Sequence of chain 1.A:
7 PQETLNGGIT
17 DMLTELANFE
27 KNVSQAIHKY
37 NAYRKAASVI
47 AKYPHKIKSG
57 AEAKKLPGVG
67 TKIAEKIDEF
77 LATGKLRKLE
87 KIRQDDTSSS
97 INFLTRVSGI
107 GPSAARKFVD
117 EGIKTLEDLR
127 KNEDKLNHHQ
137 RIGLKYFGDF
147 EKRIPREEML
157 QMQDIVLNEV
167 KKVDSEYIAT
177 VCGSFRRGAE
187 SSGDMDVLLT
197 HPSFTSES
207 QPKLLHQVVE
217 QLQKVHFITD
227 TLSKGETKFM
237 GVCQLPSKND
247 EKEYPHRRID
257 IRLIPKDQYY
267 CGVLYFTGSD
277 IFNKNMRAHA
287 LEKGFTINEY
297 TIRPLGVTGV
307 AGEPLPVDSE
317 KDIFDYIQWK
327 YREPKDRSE

Binding-site contacts:
Ligand atom O2G contacts residue MG1 of chain 1.E at 2.2 Å.
Ligand atom PB contacts residue MG1 of chain 1.E at 3.1 Å.
Ligand atom O2A contacts residue MG1 of chain 1.F at 3.4 Å.
Ligand atom PG contacts residue GLY189 of chain 1.A at 3.8 Å.
Ligand atom O5' contacts residue MG1 of chain 1.F at 3.7 Å.
Ligand atom O3' contacts residue ASP276 of chain 1.A at 3.7 Å.
Ligand atom N7 contacts residue ASP276 of chain 1.A at 3.5 Å.
Ligand atom C8 contacts residue ASP276 of chain 1.A at 3.4 Å.
Ligand atom PA contacts residue ASP192 of chain 1.A at 3.7 Å.
Ligand atom O1A contacts residue ASP192 of chain 1.A at 2.8 Å (salt-bridge).
Ligand atom C5 contacts residue ASP276 of chain 1.A at 3.3 Å.
Ligand atom O1G contacts residue SER180 of chain 1.A at 2.4 Å (h-bond).
Ligand atom C5' contacts residue ASP192 of chain 1.A at 3.7 Å.
Ligand atom PA contacts residue MG1 of chain 1.F at 3.3 Å.
Ligand atom C5' contacts residue PHE272 of chain 1.A at 3.6 Å (hydrophobic).
Ligand atom N2 contacts residue TYR271 of chain 1.A at 2.6 Å (h-bond).
Ligand atom C6 contacts residue ASP276 of chain 1.A at 3.4 Å.
Ligand atom O3' contacts residue GLY274 of chain 1.A at 3.8 Å.
Ligand atom PG contacts residue SER180 of chain 1.A at 3.6 Å.
Ligand atom O1G contacts residue SER188 of chain 1.A at 3.6 Å.
Ligand atom O1B contacts residue GLY179 of chain 1.A at 3.2 Å.
Ligand atom O2B contacts residue ARG183 of chain 1.A at 2.9 Å (salt-bridge).
Ligand atom O5' contacts residue ASP192 of chain 1.A at 3.5 Å (salt-bridge).
Ligand atom O1A contacts residue MG1 of chain 1.E at 1.9 Å.
Ligand atom O1A contacts residue ASP190 of chain 1.A at 2.7 Å (salt-bridge).
Ligand atom O1A contacts residue MG1 of chain 1.F at 2.5 Å.
Ligand atom C2' contacts residue TYR271 of chain 1.A at 3.7 Å (hydrophobic).
Ligand atom C2 contacts residue TYR271 of chain 1.A at 3.8 Å (hydrophobic).
Ligand atom O6 contacts residue ASP276 of chain 1.A at 3.8 Å.
Ligand atom N3A contacts residue MG1 of chain 1.E at 3.7 Å.
Ligand atom O2G contacts residue ASP190 of chain 1.A at 2.8 Å (salt-bridge).
Ligand atom PA contacts residue MG1 of chain 1.E at 3.1 Å.
Ligand atom O3B contacts residue MG1 of chain 1.E at 3.6 Å.
Ligand atom O4' contacts residue PHE272 of chain 1.A at 3.7 Å.
Ligand atom O1B contacts residue SER180 of chain 1.A at 2.9 Å (h-bond).
Ligand atom PG contacts residue MG1 of chain 1.E at 3.2 Å.
Ligand atom O1G contacts residue GLY189 of chain 1.A at 3.1 Å (h-bond).
Ligand atom C4 contacts residue ASP276 of chain 1.A at 3.7 Å.
Ligand atom O1B contacts residue MG1 of chain 1.E at 2.1 Å.
Ligand atom O3G contacts residue GLY189 of chain 1.A at 3.8 Å.

The protein below binds the small molecule below.
Small molecule (SMILES): Nc1nc2c(ncn2[C@H]2C[C@H](O)[C@@H](CO[P](=O)(O)N[P](=O)(O)OP(=O)(O)O)O2)c(=O)[nH]1